Binding-site contacts:
Ligand atom C2 contacts residue HIS103 of chain 1.A at 3.8 Å.
Ligand atom C7 contacts residue HIS103 of chain 1.A at 4.3 Å.
Ligand atom C4 contacts residue SER99 of chain 1.A at 4.2 Å.
Ligand atom C15 contacts residue LYS113 of chain 1.A at 3.9 Å.
Ligand atom N1 contacts residue HIS103 of chain 1.A at 3.3 Å.
Ligand atom S contacts residue SER99 of chain 1.A at 3.9 Å.
Ligand atom CU contacts residue HIS103 of chain 1.A at 2.4 Å.
Ligand atom OXA contacts residue GLU102 of chain 1.A at 3.0 Å (salt-bridge).
Ligand atom O2 contacts residue SER99 of chain 1.A at 2.8 Å (h-bond).
Ligand atom N1 contacts residue GLY104 of chain 1.A at 3.9 Å.
Ligand atom N1 contacts residue SER99 of chain 1.A at 3.8 Å.
Ligand atom CU contacts residue LYS113 of chain 1.A at 4.1 Å.
Ligand atom C1 contacts residue HIS103 of chain 1.A at 3.9 Å.
Ligand atom OXA contacts residue HIS103 of chain 1.A at 4.2 Å.
Ligand atom C3 contacts residue HIS103 of chain 1.A at 3.8 Å.
Ligand atom C12 contacts residue GLU102 of chain 1.A at 3.8 Å.
Ligand atom OXB contacts residue GLU102 of chain 1.A at 3.1 Å (salt-bridge).
Ligand atom C13 contacts residue HIS103 of chain 1.A at 3.6 Å.
Ligand atom S contacts residue ASN245 of chain 1.A at 3.9 Å.
Ligand atom OXD contacts residue LYS113 of chain 1.A at 4.3 Å.
Ligand atom O1 contacts residue ASN245 of chain 1.A at 3.2 Å (h-bond).
Ligand atom N1 contacts residue GLY98 of chain 1.A at 3.3 Å.
Ligand atom CU contacts residue GLU102 of chain 1.A at 4.3 Å.
Ligand atom O2 contacts residue HIS243 of chain 1.A at 3.5 Å.
Ligand atom N8 contacts residue HIS103 of chain 1.A at 4.3 Å.
Ligand atom OXB contacts residue HIS103 of chain 1.A at 2.4 Å (h-bond).
Ligand atom C12 contacts residue HIS103 of chain 1.A at 4.4 Å.
Ligand atom S contacts residue GLY98 of chain 1.A at 4.2 Å.
Ligand atom C5 contacts residue HIS103 of chain 1.A at 4.3 Å.
Ligand atom C5 contacts residue SER99 of chain 1.A at 3.6 Å.
Ligand atom S contacts residue HIS243 of chain 1.A at 4.1 Å.
Ligand atom OXC contacts residue HIS103 of chain 1.A at 4.0 Å.
Ligand atom C4 contacts residue HIS103 of chain 1.A at 4.1 Å.
Ligand atom OXC contacts residue LYS113 of chain 1.A at 3.0 Å (salt-bridge).
Ligand atom O1 contacts residue HIS243 of chain 1.A at 3.9 Å.
Ligand atom C13 contacts residue GLU102 of chain 1.A at 3.0 Å.
Ligand atom C6 contacts residue HIS103 of chain 1.A at 4.2 Å.
Ligand atom N1 contacts residue ASN245 of chain 1.A at 3.4 Å (h-bond).
Ligand atom O2 contacts residue GLY98 of chain 1.A at 3.8 Å.

Sequence of chain 1.A:
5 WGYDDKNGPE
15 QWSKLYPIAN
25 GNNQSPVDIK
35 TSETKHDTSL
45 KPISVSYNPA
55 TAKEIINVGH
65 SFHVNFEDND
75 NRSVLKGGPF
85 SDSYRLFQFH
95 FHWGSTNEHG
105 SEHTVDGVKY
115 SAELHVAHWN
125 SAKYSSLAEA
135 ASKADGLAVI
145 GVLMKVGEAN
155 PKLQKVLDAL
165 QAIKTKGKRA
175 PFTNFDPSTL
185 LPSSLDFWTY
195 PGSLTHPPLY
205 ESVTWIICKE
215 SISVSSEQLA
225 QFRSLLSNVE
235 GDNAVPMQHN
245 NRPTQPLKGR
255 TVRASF

The protein below binds the small molecule below.
Small molecule (SMILES): NS(=O)(=O)c1ccc(C(=O)NCCN2CC(=O)O[Cu]OC(=O)C2)cc1